Sequence of chain 2.B:
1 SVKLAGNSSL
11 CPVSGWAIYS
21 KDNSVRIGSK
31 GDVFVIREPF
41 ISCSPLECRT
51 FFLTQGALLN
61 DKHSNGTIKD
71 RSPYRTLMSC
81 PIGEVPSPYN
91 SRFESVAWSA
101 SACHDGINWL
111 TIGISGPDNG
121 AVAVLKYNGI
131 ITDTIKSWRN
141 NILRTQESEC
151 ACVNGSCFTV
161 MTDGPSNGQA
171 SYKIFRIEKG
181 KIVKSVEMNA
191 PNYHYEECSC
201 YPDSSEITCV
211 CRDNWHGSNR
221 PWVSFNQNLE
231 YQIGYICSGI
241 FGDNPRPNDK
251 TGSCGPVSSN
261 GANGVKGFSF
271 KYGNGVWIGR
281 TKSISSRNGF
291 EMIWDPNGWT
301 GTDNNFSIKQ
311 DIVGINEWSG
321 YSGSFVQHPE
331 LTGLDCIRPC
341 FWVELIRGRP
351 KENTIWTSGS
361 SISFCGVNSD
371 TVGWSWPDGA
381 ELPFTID

Binding-site contacts:
Ligand atom O10 contacts residue ASP70 of chain 2.B at 3.2 Å.
Ligand atom N4 contacts residue GLU38 of chain 2.B at 2.8 Å (salt-bridge).
Ligand atom C82 contacts residue ARG212 of chain 2.B at 3.8 Å.
Ligand atom C9 contacts residue ARG144 of chain 2.B at 3.3 Å.
Ligand atom C6 contacts residue TYR321 of chain 2.B at 4.0 Å (hydrophobic).
Ligand atom C81 contacts residue GLU196 of chain 2.B at 3.6 Å.
Ligand atom O1B contacts residue ARG212 of chain 2.B at 3.1 Å (salt-bridge).
Ligand atom C7 contacts residue TYR321 of chain 2.B at 3.3 Å (hydrophobic).
Ligand atom C3 contacts residue TYR321 of chain 2.B at 3.5 Å (hydrophobic).
Ligand atom C9 contacts residue SER166 of chain 2.B at 3.8 Å.
Ligand atom C82 contacts residue GLU196 of chain 2.B at 3.7 Å.
Ligand atom O1B contacts residue TYR321 of chain 2.B at 3.6 Å.
Ligand atom C1 contacts residue ARG287 of chain 2.B at 3.5 Å.
Ligand atom C91 contacts residue ILE142 of chain 2.B at 4.0 Å (hydrophobic).
Ligand atom O1A contacts residue TYR321 of chain 2.B at 3.5 Å (h-bond).
Ligand atom C11 contacts residue TRP98 of chain 2.B at 3.9 Å (hydrophobic).
Ligand atom C7 contacts residue GLU197 of chain 2.B at 4.0 Å.
Ligand atom C1 contacts residue ARG212 of chain 2.B at 4.0 Å.
Ligand atom C6 contacts residue GLU197 of chain 2.B at 3.8 Å.
Ligand atom C8 contacts residue ARG144 of chain 2.B at 4.0 Å.
Ligand atom C4 contacts residue ASP70 of chain 2.B at 3.3 Å.
Ligand atom C1 contacts residue ARG37 of chain 2.B at 3.9 Å.
Ligand atom C11 contacts residue ARG71 of chain 2.B at 4.0 Å.
Ligand atom C4 contacts residue TYR321 of chain 2.B at 3.7 Å (hydrophobic).
Ligand atom C4 contacts residue GLU38 of chain 2.B at 3.6 Å.
Ligand atom O10 contacts residue ARG71 of chain 2.B at 2.8 Å (salt-bridge).
Ligand atom C2 contacts residue TYR321 of chain 2.B at 2.8 Å (hydrophobic).
Ligand atom C82 contacts residue ASN214 of chain 2.B at 3.6 Å.
Ligand atom C7 contacts residue ARG212 of chain 2.B at 3.8 Å.
Ligand atom C3 contacts residue ASP70 of chain 2.B at 3.1 Å.
Ligand atom O1A contacts residue ARG37 of chain 2.B at 2.9 Å (salt-bridge).
Ligand atom C5 contacts residue GLU197 of chain 2.B at 4.0 Å.
Ligand atom C1 contacts residue TYR321 of chain 2.B at 3.1 Å (hydrophobic).
Ligand atom O1A contacts residue ARG287 of chain 2.B at 2.8 Å (salt-bridge).
Ligand atom C81 contacts residue GLU197 of chain 2.B at 4.0 Å.
Ligand atom N4 contacts residue ASP70 of chain 2.B at 3.1 Å (salt-bridge).
Ligand atom C91 contacts residue ARG144 of chain 2.B at 3.7 Å.
Ligand atom O1B contacts residue ARG287 of chain 2.B at 2.7 Å (salt-bridge).
Ligand atom C3 contacts residue ARG37 of chain 2.B at 3.8 Å.
Ligand atom C3 contacts residue GLU38 of chain 2.B at 3.7 Å.

A small-molecule ligand and the protein it binds are described below.
Small molecule (SMILES): CCC(CC)O[C@@H]1C=C(C(=O)O)C[C@H](N)[C@H]1NC(C)=O